Binding-site contacts:
Ligand atom C36 contacts residue HIS227 of chain 23.D at 3.4 Å.
Ligand atom C44 contacts residue LEU361 of chain 23.D at 3.1 Å (hydrophobic).
Ligand atom C39 contacts residue ALA231 of chain 23.D at 3.7 Å (hydrophobic).
Ligand atom C28 contacts residue PRO358 of chain 23.D at 3.7 Å (hydrophobic).
Ligand atom C09 contacts residue HIS227 of chain 23.D at 3.6 Å.
Ligand atom C15 contacts residue PRO272 of chain 23.D at 3.3 Å (hydrophobic).
Ligand atom C07 contacts residue HIS227 of chain 23.D at 2.4 Å.
Ligand atom O06 contacts residue LEU273 of chain 23.D at 3.0 Å.
Ligand atom C16 contacts residue PRO272 of chain 23.D at 3.8 Å (hydrophobic).
Ligand atom C14 contacts residue LEU215 of chain 23.D at 3.3 Å (hydrophobic).
Ligand atom C47 contacts residue ARG276 of chain 23.D at 3.5 Å.
Ligand atom C16 contacts residue THR274 of chain 23.D at 3.6 Å.
Ligand atom O14 contacts residue HIS227 of chain 23.D at 2.3 Å (h-bond).
Ligand atom C42 contacts residue VAL23 of chain 23.D at 3.2 Å (hydrophobic).
Ligand atom O10 contacts residue GLY360 of chain 23.D at 3.8 Å.
Ligand atom O01 contacts residue ARG276 of chain 23.D at 3.7 Å.
Ligand atom C19 contacts residue THR274 of chain 23.D at 3.2 Å.
Ligand atom C15 contacts residue THR274 of chain 23.D at 3.8 Å.
Ligand atom C30 contacts residue HIS227 of chain 23.D at 3.2 Å.
Ligand atom O12 contacts residue GLY360 of chain 23.D at 3.8 Å.
Ligand atom C33 contacts residue GLU22 of chain 23.D at 3.7 Å.
Ligand atom O06 contacts residue LEU215 of chain 23.D at 3.5 Å.
Ligand atom C31 contacts residue HIS227 of chain 23.D at 3.6 Å.
Ligand atom C15 contacts residue LEU273 of chain 23.D at 3.7 Å (hydrophobic).
Ligand atom C06 contacts residue HIS227 of chain 23.D at 2.2 Å.
Ligand atom C14 contacts residue THR274 of chain 23.D at 3.6 Å.
Ligand atom O13 contacts residue ARG359 of chain 23.D at 3.3 Å (salt-bridge).
Ligand atom O07 contacts residue THR274 of chain 23.D at 3.7 Å.
Ligand atom C07 contacts residue ASP224 of chain 23.D at 3.6 Å.
Ligand atom O05 contacts residue LEU361 of chain 23.D at 3.2 Å.
Ligand atom O13 contacts residue PRO358 of chain 23.D at 3.2 Å.
Ligand atom O06 contacts residue PRO272 of chain 23.D at 3.7 Å.
Ligand atom C08 contacts residue HIS227 of chain 23.D at 3.1 Å.
Ligand atom C04 contacts residue HIS227 of chain 23.D at 3.5 Å.
Ligand atom C42 contacts residue GLU27 of chain 23.D at 3.4 Å.
Ligand atom C41 contacts residue VAL23 of chain 23.D at 2.8 Å (hydrophobic).
Ligand atom C05 contacts residue HIS227 of chain 23.D at 2.9 Å.
Ligand atom C41 contacts residue GLU27 of chain 23.D at 3.3 Å.
Ligand atom O06 contacts residue THR274 of chain 23.D at 2.9 Å (h-bond).
Ligand atom C40 contacts residue VAL23 of chain 23.D at 3.7 Å (hydrophobic).

Sequence of chain 23.D:
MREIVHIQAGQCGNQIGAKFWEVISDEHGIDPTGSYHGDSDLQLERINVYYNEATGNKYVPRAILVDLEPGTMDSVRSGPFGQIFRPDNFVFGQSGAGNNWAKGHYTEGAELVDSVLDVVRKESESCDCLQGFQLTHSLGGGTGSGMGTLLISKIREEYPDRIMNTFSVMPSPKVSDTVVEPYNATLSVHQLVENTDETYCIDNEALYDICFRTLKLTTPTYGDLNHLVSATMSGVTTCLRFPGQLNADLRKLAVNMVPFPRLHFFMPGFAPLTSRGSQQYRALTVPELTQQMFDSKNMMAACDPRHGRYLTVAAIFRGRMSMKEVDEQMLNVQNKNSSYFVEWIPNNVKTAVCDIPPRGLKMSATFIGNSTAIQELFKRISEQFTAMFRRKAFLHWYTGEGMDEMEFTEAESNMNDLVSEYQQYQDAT

The small molecule below binds the protein below.
Small molecule (SMILES): CC(=O)O[C@H]1C(=O)[C@@]2(C)[C@H]([C@H](OC(=O)c3ccccc3)[C@]3(O)C[C@H](OC(=O)[C@H](O)[C@@H](NC(=O)c4ccccc4)c4ccccc4)C(C)=C1C3(C)C)[C@]1(OC(C)=O)CO[C@@H]1C[C@@H]2O